The protein below binds the small molecule below.
Small molecule (SMILES): NC(=O)/C=C/c1ccccc1

Binding-site contacts:
Ligand atom O1 contacts residue SER23 of chain 1.A at 3.5 Å.
Ligand atom C1 contacts residue SER23 of chain 1.A at 3.7 Å.
Ligand atom C2 contacts residue SER23 of chain 1.A at 4.3 Å.
Ligand atom C2 contacts residue MMA1 of chain 1.G at 3.8 Å.
Ligand atom C1 contacts residue GLY24 of chain 1.A at 4.3 Å.
Ligand atom O1 contacts residue SER22 of chain 1.A at 4.4 Å.
Ligand atom C1 contacts residue MMA1 of chain 1.G at 2.4 Å.
Ligand atom N1 contacts residue MMA1 of chain 1.G at 1.5 Å.
Ligand atom N1 contacts residue SER23 of chain 1.A at 3.9 Å.
Ligand atom O1 contacts residue GLY24 of chain 1.A at 3.3 Å (h-bond).
Ligand atom O1 contacts residue MMA1 of chain 1.G at 2.7 Å.

Sequence of chain 1.A:
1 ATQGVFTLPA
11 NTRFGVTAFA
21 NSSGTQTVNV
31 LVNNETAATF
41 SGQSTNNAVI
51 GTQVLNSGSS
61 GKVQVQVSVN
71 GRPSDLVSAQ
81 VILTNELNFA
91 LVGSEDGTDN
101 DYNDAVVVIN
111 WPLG